Sequence of chain 3.A:
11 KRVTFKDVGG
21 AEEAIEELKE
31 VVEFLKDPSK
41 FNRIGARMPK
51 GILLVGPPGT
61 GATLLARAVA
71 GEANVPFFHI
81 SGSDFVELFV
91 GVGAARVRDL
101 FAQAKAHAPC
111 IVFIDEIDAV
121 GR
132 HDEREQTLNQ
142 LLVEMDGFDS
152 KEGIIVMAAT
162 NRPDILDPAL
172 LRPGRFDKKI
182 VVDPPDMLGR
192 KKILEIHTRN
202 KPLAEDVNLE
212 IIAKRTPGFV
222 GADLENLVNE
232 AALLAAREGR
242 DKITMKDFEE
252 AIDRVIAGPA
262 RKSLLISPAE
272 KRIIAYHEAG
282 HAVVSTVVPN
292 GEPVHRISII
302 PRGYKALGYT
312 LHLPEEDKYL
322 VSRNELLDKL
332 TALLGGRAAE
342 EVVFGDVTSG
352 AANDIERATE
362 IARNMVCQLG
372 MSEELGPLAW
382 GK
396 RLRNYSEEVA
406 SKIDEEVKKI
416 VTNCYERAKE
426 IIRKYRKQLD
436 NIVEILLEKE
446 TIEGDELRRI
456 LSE

Binding-site contacts:
Ligand atom OAG contacts residue LEU308 of chain 5.A at 3.0 Å (h-bond).
Ligand atom NAT contacts residue GLY309 of chain 5.A at 3.5 Å (h-bond).
Ligand atom CAR contacts residue LYS306 of chain 5.A at 3.1 Å.
Ligand atom CAA contacts residue GLY351 of chain 5.A at 4.0 Å.
Ligand atom CAX contacts residue ZN1 of chain 5.D at 2.9 Å.
Ligand atom CAJ contacts residue ALA353 of chain 5.A at 3.4 Å (hydrophobic).
Ligand atom CAA contacts residue LEU321 of chain 3.A at 3.3 Å (hydrophobic).
Ligand atom CAJ contacts residue LEU370 of chain 3.A at 4.0 Å (hydrophobic).
Ligand atom CAB contacts residue ILE275 of chain 5.A at 4.0 Å (hydrophobic).
Ligand atom CAA contacts residue LEU308 of chain 5.A at 3.7 Å (hydrophobic).
Ligand atom NAV contacts residue GLY351 of chain 5.A at 3.8 Å.
Ligand atom OAF contacts residue ASP355 of chain 5.A at 3.0 Å (salt-bridge).
Ligand atom NAT contacts residue GLU279 of chain 5.A at 2.9 Å (salt-bridge).
Ligand atom CAN contacts residue SER350 of chain 5.A at 3.3 Å.
Ligand atom CAS contacts residue GLU279 of chain 5.A at 4.0 Å.
Ligand atom OAG contacts residue ALA307 of chain 5.A at 3.7 Å.
Ligand atom OAF contacts residue ZN1 of chain 5.D at 2.1 Å.
Ligand atom CAX contacts residue GLU279 of chain 5.A at 4.0 Å.
Ligand atom NAT contacts residue ZN1 of chain 5.D at 3.0 Å.
Ligand atom OAI contacts residue ZN1 of chain 5.D at 2.1 Å.
Ligand atom OAF contacts residue HIS278 of chain 5.A at 3.4 Å (h-bond).
Ligand atom OAI contacts residue HIS282 of chain 5.A at 3.0 Å (h-bond).
Ligand atom CB contacts residue LEU308 of chain 5.A at 3.8 Å (hydrophobic).
Ligand atom OAI contacts residue GLU279 of chain 5.A at 2.5 Å (salt-bridge).
Ligand atom NAT contacts residue HIS278 of chain 5.A at 3.9 Å.
Ligand atom CA contacts residue TYR320 of chain 3.A at 3.4 Å (hydrophobic).
Ligand atom CB contacts residue TYR320 of chain 3.A at 3.4 Å (hydrophobic).
Ligand atom CAM contacts residue ALA353 of chain 5.A at 3.6 Å (hydrophobic).
Ligand atom C contacts residue TYR320 of chain 3.A at 3.7 Å (hydrophobic).
Ligand atom CBF contacts residue GLY351 of chain 5.A at 3.5 Å.
Ligand atom CAK contacts residue SER350 of chain 5.A at 3.4 Å.
Ligand atom CAB contacts residue HIS278 of chain 5.A at 3.5 Å.
Ligand atom CAK contacts residue LEU370 of chain 3.A at 4.0 Å (hydrophobic).
Ligand atom CAK contacts residue ALA353 of chain 5.A at 3.7 Å (hydrophobic).
Ligand atom N contacts residue LYS306 of chain 5.A at 3.7 Å.
Ligand atom O contacts residue TYR320 of chain 3.A at 3.4 Å (h-bond).
Ligand atom CA contacts residue LEU308 of chain 5.A at 4.0 Å (hydrophobic).
Ligand atom CAX contacts residue HIS278 of chain 5.A at 3.9 Å.
Ligand atom OAI contacts residue HIS278 of chain 5.A at 3.2 Å (h-bond).
Ligand atom CBG contacts residue LYS306 of chain 5.A at 3.5 Å.

A protein and the small-molecule ligand that binds it are described below.
Small molecule (SMILES): CC(C)C[C@H](CC(=O)NO)C(=O)N[C@@H](Cc1ccc2ccccc2c1)C(=O)N[C@@H](C)C(N)=O

Sequence of chain 5.A:
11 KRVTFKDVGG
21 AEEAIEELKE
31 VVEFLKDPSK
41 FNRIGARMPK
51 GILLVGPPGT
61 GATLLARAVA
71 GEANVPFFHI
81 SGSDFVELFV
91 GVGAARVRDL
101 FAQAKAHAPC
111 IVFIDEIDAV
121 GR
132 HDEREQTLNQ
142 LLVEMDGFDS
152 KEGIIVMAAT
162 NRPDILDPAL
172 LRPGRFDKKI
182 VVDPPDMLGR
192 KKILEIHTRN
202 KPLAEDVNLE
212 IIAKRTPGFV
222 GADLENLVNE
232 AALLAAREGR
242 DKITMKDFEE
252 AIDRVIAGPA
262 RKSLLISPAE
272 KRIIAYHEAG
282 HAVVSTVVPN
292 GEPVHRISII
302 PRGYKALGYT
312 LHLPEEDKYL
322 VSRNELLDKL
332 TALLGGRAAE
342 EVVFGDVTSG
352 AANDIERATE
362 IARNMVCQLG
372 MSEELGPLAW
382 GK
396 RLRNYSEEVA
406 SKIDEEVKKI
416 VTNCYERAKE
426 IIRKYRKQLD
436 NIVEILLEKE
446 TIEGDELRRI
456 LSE